Sequence of chain 2.A:
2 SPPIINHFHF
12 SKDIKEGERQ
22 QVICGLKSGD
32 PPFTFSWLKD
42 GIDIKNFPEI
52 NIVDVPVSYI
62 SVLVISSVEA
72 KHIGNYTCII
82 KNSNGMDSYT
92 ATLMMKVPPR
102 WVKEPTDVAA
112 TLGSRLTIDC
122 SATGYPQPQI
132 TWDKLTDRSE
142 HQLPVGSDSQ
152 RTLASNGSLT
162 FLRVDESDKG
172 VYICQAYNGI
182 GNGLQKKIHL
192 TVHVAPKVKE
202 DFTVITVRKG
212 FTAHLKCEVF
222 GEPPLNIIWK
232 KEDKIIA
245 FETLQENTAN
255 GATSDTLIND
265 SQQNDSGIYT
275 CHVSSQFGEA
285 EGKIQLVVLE

Binding-site contacts:
Ligand atom N2 contacts residue ASN157 of chain 1.A at 3.6 Å (h-bond).
Ligand atom O7 contacts residue TYR126 of chain 2.A at 4.4 Å.
Ligand atom N2 contacts residue SER159 of chain 1.A at 3.4 Å (h-bond).
Ligand atom C7 contacts residue ASN157 of chain 1.A at 3.4 Å.
Ligand atom C8 contacts residue ASN157 of chain 1.A at 4.4 Å.
Ligand atom C1 contacts residue SER159 of chain 1.A at 4.0 Å.
Ligand atom C2 contacts residue PRO127 of chain 2.A at 4.3 Å (hydrophobic).
Ligand atom C7 contacts residue SER122 of chain 1.A at 4.2 Å.
Ligand atom O7 contacts residue ASN157 of chain 1.A at 3.0 Å (h-bond).
Ligand atom O7 contacts residue GLN128 of chain 2.A at 2.9 Å (h-bond).
Ligand atom C7 contacts residue ASP120 of chain 1.A at 4.0 Å.
Ligand atom C2 contacts residue ASN157 of chain 1.A at 3.5 Å.
Ligand atom C1 contacts residue ASN157 of chain 1.A at 2.7 Å.
Ligand atom O5 contacts residue ASN157 of chain 1.A at 3.6 Å (h-bond).
Ligand atom C7 contacts residue GLN128 of chain 2.A at 4.0 Å.
Ligand atom C7 contacts residue SER159 of chain 1.A at 3.9 Å.
Ligand atom N2 contacts residue ASP120 of chain 1.A at 3.3 Å (salt-bridge).
Ligand atom C8 contacts residue SER159 of chain 1.A at 3.8 Å.
Ligand atom C8 contacts residue SER122 of chain 1.A at 3.2 Å.
Ligand atom C8 contacts residue TYR126 of chain 2.A at 3.6 Å (hydrophobic).
Ligand atom O7 contacts residue PRO127 of chain 2.A at 3.5 Å.
Ligand atom C8 contacts residue ASP120 of chain 1.A at 3.4 Å.
Ligand atom O7 contacts residue SER122 of chain 1.A at 4.3 Å.
Ligand atom C7 contacts residue TYR126 of chain 2.A at 4.2 Å (hydrophobic).
Ligand atom C7 contacts residue PRO127 of chain 2.A at 4.2 Å (hydrophobic).
Ligand atom O3 contacts residue PRO127 of chain 2.A at 4.0 Å.
Ligand atom C2 contacts residue ASP120 of chain 1.A at 4.4 Å.
Ligand atom C2 contacts residue SER159 of chain 1.A at 4.3 Å.

This protein binds this small molecule.
Small molecule (SMILES): CC(=O)N[C@@H]1[C@@H](O)[C@H](O)[C@@H](CO)O[C@H]1O

Sequence of chain 1.A:
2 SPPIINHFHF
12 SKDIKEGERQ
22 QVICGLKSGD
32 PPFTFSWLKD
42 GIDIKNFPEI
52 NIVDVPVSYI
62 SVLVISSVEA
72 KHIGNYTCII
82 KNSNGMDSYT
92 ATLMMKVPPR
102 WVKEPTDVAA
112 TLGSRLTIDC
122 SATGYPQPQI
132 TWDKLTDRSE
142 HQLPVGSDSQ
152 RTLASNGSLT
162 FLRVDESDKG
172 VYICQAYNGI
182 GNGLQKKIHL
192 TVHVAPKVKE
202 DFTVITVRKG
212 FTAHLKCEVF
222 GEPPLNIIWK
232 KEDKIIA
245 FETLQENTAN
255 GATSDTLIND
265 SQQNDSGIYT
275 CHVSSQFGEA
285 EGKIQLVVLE